Binding-site contacts:
Ligand atom O5 contacts residue THR156 of chain 43.C at 4.0 Å.
Ligand atom C1 contacts residue ASN154 of chain 43.C at 3.0 Å.
Ligand atom O7 contacts residue VAL153 of chain 43.C at 4.1 Å.
Ligand atom O5 contacts residue ASN154 of chain 43.C at 4.1 Å.
Ligand atom C1 contacts residue THR156 of chain 43.C at 4.2 Å.
Ligand atom N2 contacts residue ASN154 of chain 43.C at 3.2 Å (h-bond).
Ligand atom O7 contacts residue GLY150 of chain 43.C at 4.2 Å.
Ligand atom C5 contacts residue THR156 of chain 43.C at 4.1 Å.
Ligand atom C2 contacts residue ASN154 of chain 43.C at 3.6 Å.
Ligand atom O7 contacts residue ASN154 of chain 43.C at 2.1 Å (h-bond).
Ligand atom C8 contacts residue ASN154 of chain 43.C at 2.3 Å.
Ligand atom C6 contacts residue THR156 of chain 43.C at 3.7 Å.
Ligand atom O6 contacts residue THR156 of chain 43.C at 2.7 Å (h-bond).
Ligand atom C7 contacts residue ASN154 of chain 43.C at 2.2 Å.

A small-molecule ligand and the protein it binds are described below.
Small molecule (SMILES): CC(=O)N[C@H]1[C@H](O[C@H]2[C@H](O)[C@@H](NC(C)=O)CO[C@@H]2CO)O[C@H](CO)[C@@H](O)[C@@H]1O

Sequence of chain 43.C:
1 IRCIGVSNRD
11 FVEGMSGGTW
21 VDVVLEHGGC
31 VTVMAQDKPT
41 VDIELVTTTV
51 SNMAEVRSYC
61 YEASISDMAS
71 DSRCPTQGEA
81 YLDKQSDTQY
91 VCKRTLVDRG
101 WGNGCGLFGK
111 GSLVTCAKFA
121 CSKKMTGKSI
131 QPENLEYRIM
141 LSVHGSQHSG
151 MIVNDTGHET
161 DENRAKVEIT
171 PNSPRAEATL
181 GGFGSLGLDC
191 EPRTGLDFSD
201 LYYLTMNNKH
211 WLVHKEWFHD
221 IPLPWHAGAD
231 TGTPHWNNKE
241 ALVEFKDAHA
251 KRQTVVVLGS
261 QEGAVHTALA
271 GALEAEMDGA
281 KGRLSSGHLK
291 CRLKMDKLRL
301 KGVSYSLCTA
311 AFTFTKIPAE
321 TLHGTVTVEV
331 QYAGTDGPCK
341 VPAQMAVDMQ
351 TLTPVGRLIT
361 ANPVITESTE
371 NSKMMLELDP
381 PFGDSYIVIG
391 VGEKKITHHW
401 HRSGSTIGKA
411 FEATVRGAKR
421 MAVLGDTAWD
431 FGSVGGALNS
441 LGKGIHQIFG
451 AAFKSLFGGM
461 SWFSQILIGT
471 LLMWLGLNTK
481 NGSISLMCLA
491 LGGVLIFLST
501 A